A small-molecule ligand and the protein it binds are described below.
Small molecule (SMILES): CC(=O)N[C@H]1[C@H](O[C@H]2[C@H](O)[C@@H](NC(C)=O)CO[C@@H]2CO)O[C@H](CO)[C@@H](O)[C@@H]1O

Sequence of chain 1.A:
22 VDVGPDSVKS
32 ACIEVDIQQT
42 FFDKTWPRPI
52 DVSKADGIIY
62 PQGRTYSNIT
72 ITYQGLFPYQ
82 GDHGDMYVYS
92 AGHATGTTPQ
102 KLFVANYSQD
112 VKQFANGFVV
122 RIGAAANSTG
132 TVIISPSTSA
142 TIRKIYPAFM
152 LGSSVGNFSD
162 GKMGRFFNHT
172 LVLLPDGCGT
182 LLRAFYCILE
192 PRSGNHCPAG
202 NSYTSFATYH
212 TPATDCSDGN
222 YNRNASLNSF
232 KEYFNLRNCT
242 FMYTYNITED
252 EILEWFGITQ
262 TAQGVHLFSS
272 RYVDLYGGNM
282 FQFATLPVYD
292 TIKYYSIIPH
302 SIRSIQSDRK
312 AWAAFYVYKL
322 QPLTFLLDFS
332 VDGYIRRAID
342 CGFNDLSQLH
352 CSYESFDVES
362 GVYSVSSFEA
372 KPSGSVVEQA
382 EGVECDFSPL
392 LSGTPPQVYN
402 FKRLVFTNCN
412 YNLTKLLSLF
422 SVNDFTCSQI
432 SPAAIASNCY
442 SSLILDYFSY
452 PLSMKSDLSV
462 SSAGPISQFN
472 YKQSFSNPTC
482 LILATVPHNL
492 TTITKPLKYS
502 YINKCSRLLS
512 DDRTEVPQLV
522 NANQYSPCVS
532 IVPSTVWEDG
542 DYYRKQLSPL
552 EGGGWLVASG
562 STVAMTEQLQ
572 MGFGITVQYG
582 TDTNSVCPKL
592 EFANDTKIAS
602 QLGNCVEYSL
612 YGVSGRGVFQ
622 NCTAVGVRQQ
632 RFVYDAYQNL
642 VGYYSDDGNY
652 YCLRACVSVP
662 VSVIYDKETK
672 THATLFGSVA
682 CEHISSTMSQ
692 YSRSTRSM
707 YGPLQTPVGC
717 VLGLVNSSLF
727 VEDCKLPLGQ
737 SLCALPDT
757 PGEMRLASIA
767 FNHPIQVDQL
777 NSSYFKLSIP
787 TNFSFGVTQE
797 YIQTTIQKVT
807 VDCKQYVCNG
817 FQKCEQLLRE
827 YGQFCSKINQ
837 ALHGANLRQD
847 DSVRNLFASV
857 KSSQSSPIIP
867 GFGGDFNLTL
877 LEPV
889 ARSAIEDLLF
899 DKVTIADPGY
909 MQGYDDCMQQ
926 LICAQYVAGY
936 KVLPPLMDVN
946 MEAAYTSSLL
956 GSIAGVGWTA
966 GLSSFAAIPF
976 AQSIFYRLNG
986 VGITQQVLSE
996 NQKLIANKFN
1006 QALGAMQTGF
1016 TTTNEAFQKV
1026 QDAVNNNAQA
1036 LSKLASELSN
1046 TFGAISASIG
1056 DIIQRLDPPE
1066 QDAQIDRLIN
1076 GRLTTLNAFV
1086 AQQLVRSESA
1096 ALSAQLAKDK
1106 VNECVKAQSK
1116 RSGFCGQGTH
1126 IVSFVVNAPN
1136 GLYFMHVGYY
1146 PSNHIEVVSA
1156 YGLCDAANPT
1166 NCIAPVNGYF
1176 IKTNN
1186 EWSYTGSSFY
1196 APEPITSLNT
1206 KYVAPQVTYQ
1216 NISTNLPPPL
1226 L

Binding-site contacts:
Ligand atom C6 contacts residue LEU876 of chain 1.A at 3.7 Å (hydrophobic).
Ligand atom O7 contacts residue ASN1005 of chain 1.A at 4.4 Å.
Ligand atom O5 contacts residue THR875 of chain 1.A at 4.4 Å.
Ligand atom C5 contacts residue ASN873 of chain 1.A at 3.7 Å.
Ligand atom O7 contacts residue ASN873 of chain 1.A at 3.2 Å (h-bond).
Ligand atom C3 contacts residue ASN873 of chain 1.A at 3.8 Å.
Ligand atom C1 contacts residue ASN873 of chain 1.A at 1.4 Å.
Ligand atom C8 contacts residue ASN873 of chain 1.A at 4.0 Å.
Ligand atom C3 contacts residue THR875 of chain 1.A at 4.1 Å.
Ligand atom C2 contacts residue THR875 of chain 1.A at 4.3 Å.
Ligand atom C5 contacts residue THR875 of chain 1.A at 4.2 Å.
Ligand atom N2 contacts residue ASN873 of chain 1.A at 2.9 Å (h-bond).
Ligand atom O5 contacts residue ASN873 of chain 1.A at 2.4 Å (h-bond).
Ligand atom C4 contacts residue ASN873 of chain 1.A at 4.2 Å.
Ligand atom C8 contacts residue GLN1012 of chain 1.A at 3.4 Å.
Ligand atom C1 contacts residue THR875 of chain 1.A at 3.8 Å.
Ligand atom C2 contacts residue ASN873 of chain 1.A at 2.5 Å.
Ligand atom C5 contacts residue LEU876 of chain 1.A at 3.9 Å (hydrophobic).
Ligand atom O5 contacts residue LEU876 of chain 1.A at 4.0 Å.
Ligand atom N2 contacts residue THR875 of chain 1.A at 4.4 Å.
Ligand atom C7 contacts residue ASN873 of chain 1.A at 3.2 Å.